A protein and the small-molecule ligand that binds it are described below.
Small molecule (SMILES): CC(=O)N[C@H]1[C@H](O[C@H]2[C@H](O)[C@@H](NC(C)=O)CO[C@@H]2CO[C@H]2O[C@@H](C)[C@@H](O)[C@@H](O)[C@@H]2O)O[C@H](CO)[C@@H](O)[C@@H]1O

Binding-site contacts:
Ligand atom C5 contacts residue PHE278 of chain 3.A at 4.2 Å (hydrophobic).
Ligand atom C1 contacts residue ASN245 of chain 3.A at 3.8 Å.
Ligand atom C8 contacts residue ASN241 of chain 3.A at 4.3 Å.
Ligand atom C6 contacts residue ASN241 of chain 3.A at 4.0 Å.
Ligand atom C6 contacts residue LEU249 of chain 3.A at 3.6 Å (hydrophobic).
Ligand atom C5 contacts residue ASN245 of chain 3.A at 4.1 Å.
Ligand atom O6 contacts residue ASN245 of chain 3.A at 3.9 Å.
Ligand atom O5 contacts residue LYS248 of chain 3.A at 3.8 Å.
Ligand atom O5 contacts residue ASN241 of chain 3.A at 2.4 Å (h-bond).
Ligand atom O4 contacts residue PHE278 of chain 3.A at 4.1 Å.
Ligand atom C4 contacts residue ASN241 of chain 3.A at 4.2 Å.
Ligand atom C1 contacts residue ASN241 of chain 3.A at 1.4 Å.
Ligand atom C6 contacts residue LYS248 of chain 3.A at 3.7 Å.
Ligand atom C8 contacts residue PRO281 of chain 3.A at 3.6 Å (hydrophobic).
Ligand atom O2 contacts residue PRO281 of chain 3.A at 3.8 Å.
Ligand atom N2 contacts residue ASN241 of chain 3.A at 3.1 Å (h-bond).
Ligand atom C7 contacts residue GLU238 of chain 3.A at 4.1 Å.
Ligand atom C6 contacts residue ASN245 of chain 3.A at 3.8 Å.
Ligand atom C6 contacts residue ASN245 of chain 3.A at 3.2 Å.
Ligand atom O3 contacts residue VAL280 of chain 3.A at 4.2 Å.
Ligand atom C3 contacts residue PHE278 of chain 3.A at 3.1 Å (hydrophobic).
Ligand atom C7 contacts residue ASN241 of chain 3.A at 4.1 Å.
Ligand atom C3 contacts residue ASN241 of chain 3.A at 3.9 Å.
Ligand atom C2 contacts residue ASN241 of chain 3.A at 2.6 Å.
Ligand atom C4 contacts residue PHE278 of chain 3.A at 3.2 Å (hydrophobic).
Ligand atom C5 contacts residue ASN245 of chain 3.A at 3.8 Å.
Ligand atom C1 contacts residue ASN245 of chain 3.A at 3.9 Å.
Ligand atom C5 contacts residue ASN241 of chain 3.A at 3.6 Å.
Ligand atom C8 contacts residue GLU238 of chain 3.A at 4.0 Å.
Ligand atom O3 contacts residue PHE278 of chain 3.A at 3.2 Å (h-bond).
Ligand atom O5 contacts residue ASN245 of chain 3.A at 3.8 Å.
Ligand atom O5 contacts residue ASN245 of chain 3.A at 3.7 Å.
Ligand atom O4 contacts residue LEU249 of chain 3.A at 4.2 Å.
Ligand atom O7 contacts residue GLU238 of chain 3.A at 4.3 Å.
Ligand atom O3 contacts residue PRO281 of chain 3.A at 4.2 Å.

Sequence of chain 3.A:
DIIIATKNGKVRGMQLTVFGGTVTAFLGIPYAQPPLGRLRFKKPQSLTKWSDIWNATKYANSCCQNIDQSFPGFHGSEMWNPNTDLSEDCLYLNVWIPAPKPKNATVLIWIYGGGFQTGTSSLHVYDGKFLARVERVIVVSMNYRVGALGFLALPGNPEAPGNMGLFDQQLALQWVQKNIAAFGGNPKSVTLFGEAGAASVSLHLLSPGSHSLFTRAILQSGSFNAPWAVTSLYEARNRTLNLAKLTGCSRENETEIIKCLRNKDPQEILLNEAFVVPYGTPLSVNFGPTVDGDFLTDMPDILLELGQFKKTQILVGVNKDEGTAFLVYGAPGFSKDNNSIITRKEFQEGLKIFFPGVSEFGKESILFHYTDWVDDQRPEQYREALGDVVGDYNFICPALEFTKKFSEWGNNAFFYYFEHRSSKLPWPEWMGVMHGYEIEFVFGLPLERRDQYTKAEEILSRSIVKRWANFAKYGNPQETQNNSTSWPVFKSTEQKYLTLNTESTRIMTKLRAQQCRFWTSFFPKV